Binding-site contacts:
Ligand atom C2 contacts residue PRO628 of chain 27.A at 3.5 Å (hydrophobic).
Ligand atom O2P contacts residue ASP623 of chain 52.A at 3.2 Å (salt-bridge).
Ligand atom N7 contacts residue SER629 of chain 27.A at 3.1 Å (h-bond).
Ligand atom N1 contacts residue GLY636 of chain 27.A at 2.9 Å (h-bond).
Ligand atom N6 contacts residue GLY634 of chain 27.A at 3.8 Å.
Ligand atom C6 contacts residue GLY636 of chain 27.A at 3.6 Å.
Ligand atom C6 contacts residue SER629 of chain 27.A at 3.5 Å.
Ligand atom C6 contacts residue PRO628 of chain 27.A at 2.8 Å (hydrophobic).
Ligand atom N6 contacts residue PRO628 of chain 27.A at 3.4 Å (h-bond).
Ligand atom N3 contacts residue PRO628 of chain 27.A at 3.5 Å (h-bond).
Ligand atom C2 contacts residue GLY636 of chain 27.A at 3.2 Å.
Ligand atom C4 contacts residue PRO412 of chain 27.A at 4.1 Å (hydrophobic).
Ligand atom C8 contacts residue PRO412 of chain 27.A at 4.3 Å (hydrophobic).
Ligand atom N6 contacts residue GLY636 of chain 27.A at 3.2 Å (h-bond).
Ligand atom N6 contacts residue SER629 of chain 27.A at 3.0 Å (h-bond).
Ligand atom C2' contacts residue PRO628 of chain 27.A at 3.6 Å (hydrophobic).
Ligand atom N9 contacts residue PRO412 of chain 27.A at 4.2 Å.
Ligand atom N6 contacts residue PHE635 of chain 27.A at 3.7 Å.
Ligand atom N7 contacts residue ASN606 of chain 27.A at 4.2 Å.
Ligand atom C8 contacts residue HIS627 of chain 27.A at 3.5 Å.
Ligand atom C5 contacts residue PRO412 of chain 27.A at 4.2 Å (hydrophobic).
Ligand atom P contacts residue HIS625 of chain 52.A at 3.9 Å.
Ligand atom C1' contacts residue HIS627 of chain 27.A at 4.3 Å.
Ligand atom C3' contacts residue HIS627 of chain 27.A at 4.3 Å.
Ligand atom N9 contacts residue PRO628 of chain 27.A at 3.7 Å.
Ligand atom C8 contacts residue PRO628 of chain 27.A at 3.8 Å (hydrophobic).
Ligand atom C1' contacts residue PRO628 of chain 27.A at 3.9 Å (hydrophobic).
Ligand atom N7 contacts residue HIS627 of chain 27.A at 4.1 Å.
Ligand atom C2' contacts residue HIS627 of chain 27.A at 3.2 Å.
Ligand atom C8 contacts residue SER629 of chain 27.A at 4.2 Å.
Ligand atom C6 contacts residue PRO412 of chain 27.A at 4.3 Å (hydrophobic).
Ligand atom N1 contacts residue VAL411 of chain 27.A at 4.3 Å.
Ligand atom N1 contacts residue PRO628 of chain 27.A at 3.2 Å (h-bond).
Ligand atom C5 contacts residue PRO628 of chain 27.A at 2.7 Å (hydrophobic).
Ligand atom N7 contacts residue PRO412 of chain 27.A at 4.3 Å.
Ligand atom O1P contacts residue HIS625 of chain 52.A at 2.8 Å (h-bond).
Ligand atom N7 contacts residue PRO628 of chain 27.A at 3.3 Å (h-bond).
Ligand atom C5 contacts residue SER629 of chain 27.A at 3.5 Å.
Ligand atom C4 contacts residue PRO628 of chain 27.A at 3.0 Å (hydrophobic).
Ligand atom O3' contacts residue PRO628 of chain 27.A at 4.1 Å.

Sequence of chain 52.A:
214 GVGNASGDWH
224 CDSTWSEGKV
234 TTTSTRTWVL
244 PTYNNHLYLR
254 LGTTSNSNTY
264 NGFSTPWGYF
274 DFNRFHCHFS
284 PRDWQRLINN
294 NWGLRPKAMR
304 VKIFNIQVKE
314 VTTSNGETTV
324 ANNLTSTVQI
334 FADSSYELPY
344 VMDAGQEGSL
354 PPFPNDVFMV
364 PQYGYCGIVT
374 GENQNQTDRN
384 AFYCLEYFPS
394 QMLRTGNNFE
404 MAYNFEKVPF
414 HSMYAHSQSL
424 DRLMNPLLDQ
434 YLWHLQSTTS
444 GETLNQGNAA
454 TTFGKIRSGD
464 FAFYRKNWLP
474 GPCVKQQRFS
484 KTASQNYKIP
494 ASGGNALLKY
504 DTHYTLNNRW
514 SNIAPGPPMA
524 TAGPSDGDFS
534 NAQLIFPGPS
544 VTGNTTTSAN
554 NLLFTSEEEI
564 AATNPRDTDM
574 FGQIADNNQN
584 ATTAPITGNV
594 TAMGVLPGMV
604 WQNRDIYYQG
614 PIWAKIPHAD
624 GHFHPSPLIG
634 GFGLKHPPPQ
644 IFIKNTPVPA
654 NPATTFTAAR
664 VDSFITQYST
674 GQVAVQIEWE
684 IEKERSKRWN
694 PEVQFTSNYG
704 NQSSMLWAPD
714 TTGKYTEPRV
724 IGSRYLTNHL

This protein binds this small molecule.
Small molecule (SMILES): Nc1ncnc2c1ncn2[C@H]1C[C@H](O)[C@@H](COP(=O)(O)O)O1

Sequence of chain 27.A:
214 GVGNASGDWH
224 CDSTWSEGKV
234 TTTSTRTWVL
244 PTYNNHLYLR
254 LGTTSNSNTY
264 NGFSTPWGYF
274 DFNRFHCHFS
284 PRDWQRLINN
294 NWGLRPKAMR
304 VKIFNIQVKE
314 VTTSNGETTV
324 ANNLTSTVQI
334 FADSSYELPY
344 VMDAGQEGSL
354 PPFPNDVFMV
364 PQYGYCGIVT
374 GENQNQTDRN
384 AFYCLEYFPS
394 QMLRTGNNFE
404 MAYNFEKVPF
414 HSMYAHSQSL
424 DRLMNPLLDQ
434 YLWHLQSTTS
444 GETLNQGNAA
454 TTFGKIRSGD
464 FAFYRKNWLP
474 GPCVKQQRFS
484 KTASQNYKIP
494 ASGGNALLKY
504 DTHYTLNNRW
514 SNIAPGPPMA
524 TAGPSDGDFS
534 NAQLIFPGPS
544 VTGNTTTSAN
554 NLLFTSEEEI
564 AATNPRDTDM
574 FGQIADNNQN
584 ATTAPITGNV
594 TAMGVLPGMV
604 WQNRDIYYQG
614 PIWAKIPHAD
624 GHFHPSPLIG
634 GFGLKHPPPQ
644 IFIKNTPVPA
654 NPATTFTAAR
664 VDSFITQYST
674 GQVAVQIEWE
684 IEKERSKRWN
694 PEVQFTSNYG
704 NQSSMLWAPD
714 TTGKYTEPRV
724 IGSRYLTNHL